A small-molecule ligand and the protein it binds are described below.
Small molecule (SMILES): CC(=O)N[C@@H]1[C@@H](O)[C@H](O)[C@@H](CO)O[C@H]1O

Binding-site contacts:
Ligand atom C3 contacts residue ASN121 of chain 3.SA at 3.9 Å.
Ligand atom C1 contacts residue ASN121 of chain 3.SA at 1.5 Å.
Ligand atom C8 contacts residue ASN121 of chain 3.SA at 4.3 Å.
Ligand atom O7 contacts residue ASN121 of chain 3.SA at 3.0 Å (h-bond).
Ligand atom O5 contacts residue ASN121 of chain 3.SA at 2.5 Å (h-bond).
Ligand atom C2 contacts residue ASN121 of chain 3.SA at 2.6 Å.
Ligand atom C8 contacts residue THR123 of chain 3.SA at 4.2 Å.
Ligand atom O6 contacts residue GLU120 of chain 3.SA at 3.3 Å.
Ligand atom N2 contacts residue ASN121 of chain 3.SA at 2.9 Å (h-bond).
Ligand atom O5 contacts residue GLU120 of chain 3.SA at 4.1 Å.
Ligand atom C8 contacts residue LYS218 of chain 3.SA at 4.3 Å.
Ligand atom C4 contacts residue ASN121 of chain 3.SA at 4.4 Å.
Ligand atom C7 contacts residue ASN121 of chain 3.SA at 3.1 Å.
Ligand atom C8 contacts residue VAL106 of chain 3.SA at 4.5 Å (hydrophobic).
Ligand atom O7 contacts residue VAL106 of chain 3.SA at 4.0 Å.
Ligand atom C5 contacts residue ASN121 of chain 3.SA at 3.8 Å.

Sequence of chain 3.SA:
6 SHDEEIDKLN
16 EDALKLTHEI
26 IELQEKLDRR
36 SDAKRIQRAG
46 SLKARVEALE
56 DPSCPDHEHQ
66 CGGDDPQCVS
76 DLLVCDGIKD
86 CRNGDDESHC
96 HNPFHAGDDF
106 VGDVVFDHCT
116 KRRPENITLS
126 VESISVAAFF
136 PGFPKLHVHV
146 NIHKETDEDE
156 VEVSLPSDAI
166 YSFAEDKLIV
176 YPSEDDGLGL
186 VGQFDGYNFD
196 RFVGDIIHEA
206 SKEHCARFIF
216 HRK